A protein and the small-molecule ligand that binds it are described below.
Small molecule (SMILES): CC(=O)N[C@@H]1[C@@H](O)[C@H](O)[C@@H](CO)O[C@H]1O

Binding-site contacts:
Ligand atom C7 contacts residue ASN331 of chain 1.A at 3.2 Å.
Ligand atom O7 contacts residue ASN331 of chain 1.A at 3.6 Å (h-bond).
Ligand atom O5 contacts residue GLN580 of chain 1.A at 3.1 Å (h-bond).
Ligand atom C6 contacts residue LEU582 of chain 1.A at 4.0 Å (hydrophobic).
Ligand atom C3 contacts residue ASN331 of chain 1.A at 3.8 Å.
Ligand atom C4 contacts residue GLN580 of chain 1.A at 3.4 Å.
Ligand atom N2 contacts residue ASN331 of chain 1.A at 2.8 Å (h-bond).
Ligand atom C5 contacts residue GLN580 of chain 1.A at 3.5 Å.
Ligand atom C8 contacts residue ASN331 of chain 1.A at 3.9 Å.
Ligand atom C5 contacts residue ASN331 of chain 1.A at 3.7 Å.
Ligand atom O7 contacts residue GLN580 of chain 1.A at 4.2 Å.
Ligand atom C6 contacts residue GLN580 of chain 1.A at 3.6 Å.
Ligand atom C2 contacts residue ASN331 of chain 1.A at 2.5 Å.
Ligand atom C4 contacts residue ASN331 of chain 1.A at 4.3 Å.
Ligand atom C1 contacts residue GLN580 of chain 1.A at 3.9 Å.
Ligand atom O5 contacts residue ASN331 of chain 1.A at 2.5 Å (h-bond).
Ligand atom O4 contacts residue GLN580 of chain 1.A at 4.5 Å.
Ligand atom O6 contacts residue ASN331 of chain 1.A at 4.1 Å.
Ligand atom C3 contacts residue GLN580 of chain 1.A at 4.1 Å.
Ligand atom C1 contacts residue ASN331 of chain 1.A at 1.4 Å.
Ligand atom C2 contacts residue GLN580 of chain 1.A at 3.7 Å.

Sequence of chain 1.A:
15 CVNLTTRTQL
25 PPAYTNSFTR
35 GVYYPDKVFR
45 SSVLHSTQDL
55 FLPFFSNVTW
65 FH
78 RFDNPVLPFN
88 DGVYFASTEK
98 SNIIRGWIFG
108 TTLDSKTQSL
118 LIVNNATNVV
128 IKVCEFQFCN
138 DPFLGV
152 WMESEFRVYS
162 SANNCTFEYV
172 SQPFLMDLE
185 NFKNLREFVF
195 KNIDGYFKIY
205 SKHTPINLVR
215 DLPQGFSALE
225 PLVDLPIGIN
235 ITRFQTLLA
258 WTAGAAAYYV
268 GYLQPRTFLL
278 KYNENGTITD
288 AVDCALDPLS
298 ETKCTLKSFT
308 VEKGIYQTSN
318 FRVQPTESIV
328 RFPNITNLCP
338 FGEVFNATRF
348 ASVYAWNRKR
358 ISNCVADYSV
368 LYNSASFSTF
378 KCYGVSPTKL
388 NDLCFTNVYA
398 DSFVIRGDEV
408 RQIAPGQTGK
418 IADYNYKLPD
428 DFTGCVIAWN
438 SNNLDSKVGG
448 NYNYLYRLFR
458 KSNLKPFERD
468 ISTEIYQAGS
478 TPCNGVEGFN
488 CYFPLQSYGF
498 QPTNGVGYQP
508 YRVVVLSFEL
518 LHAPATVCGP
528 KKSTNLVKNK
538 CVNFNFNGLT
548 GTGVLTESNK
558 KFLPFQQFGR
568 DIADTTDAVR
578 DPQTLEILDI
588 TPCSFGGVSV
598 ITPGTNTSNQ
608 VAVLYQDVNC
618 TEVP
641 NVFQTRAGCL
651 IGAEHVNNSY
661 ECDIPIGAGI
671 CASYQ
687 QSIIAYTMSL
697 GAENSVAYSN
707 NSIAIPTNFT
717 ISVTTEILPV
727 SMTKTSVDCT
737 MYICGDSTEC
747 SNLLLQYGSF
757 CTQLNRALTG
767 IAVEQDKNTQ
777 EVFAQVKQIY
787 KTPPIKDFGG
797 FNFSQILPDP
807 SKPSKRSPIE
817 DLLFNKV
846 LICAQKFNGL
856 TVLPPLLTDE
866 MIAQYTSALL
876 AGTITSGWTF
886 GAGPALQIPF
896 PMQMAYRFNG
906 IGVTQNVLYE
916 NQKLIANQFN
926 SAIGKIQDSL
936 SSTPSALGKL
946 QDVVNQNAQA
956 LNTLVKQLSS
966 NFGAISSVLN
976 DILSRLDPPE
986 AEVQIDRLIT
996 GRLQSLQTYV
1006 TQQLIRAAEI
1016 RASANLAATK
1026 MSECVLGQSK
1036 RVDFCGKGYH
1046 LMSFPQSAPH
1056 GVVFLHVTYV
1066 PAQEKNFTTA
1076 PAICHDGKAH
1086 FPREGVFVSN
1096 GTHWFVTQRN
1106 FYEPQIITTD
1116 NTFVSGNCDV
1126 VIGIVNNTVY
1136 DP